Sequence of chain 1.A:
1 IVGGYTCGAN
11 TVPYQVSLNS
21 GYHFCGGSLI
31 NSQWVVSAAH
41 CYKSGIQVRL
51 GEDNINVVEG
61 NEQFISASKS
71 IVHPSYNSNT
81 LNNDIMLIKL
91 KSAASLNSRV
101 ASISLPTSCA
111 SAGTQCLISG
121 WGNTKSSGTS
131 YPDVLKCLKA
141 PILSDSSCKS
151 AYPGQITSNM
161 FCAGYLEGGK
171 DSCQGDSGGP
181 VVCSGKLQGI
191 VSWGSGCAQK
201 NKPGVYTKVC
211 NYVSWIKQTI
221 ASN

Binding-site contacts:
Ligand atom C4 contacts residue SER177 of chain 1.A at 3.9 Å.
Ligand atom C5 contacts residue SO41 of chain 1.C at 3.8 Å.
Ligand atom C3 contacts residue SER172 of chain 1.A at 3.5 Å.
Ligand atom N contacts residue SER172 of chain 1.A at 3.0 Å (h-bond).
Ligand atom C2 contacts residue SER172 of chain 1.A at 3.5 Å.
Ligand atom C4 contacts residue CYS173 of chain 1.A at 3.7 Å (hydrophobic).
Ligand atom C6 contacts residue TRP193 of chain 1.A at 4.4 Å (hydrophobic).
Ligand atom C4 contacts residue SER192 of chain 1.A at 4.5 Å.
Ligand atom C4 contacts residue SO41 of chain 1.C at 4.2 Å.
Ligand atom N1 contacts residue SER172 of chain 1.A at 3.8 Å.
Ligand atom C5 contacts residue GLY194 of chain 1.A at 4.3 Å.
Ligand atom N contacts residue GLY196 of chain 1.A at 4.4 Å.
Ligand atom C4 contacts residue GLN174 of chain 1.A at 4.2 Å.
Ligand atom N contacts residue GLY204 of chain 1.A at 3.6 Å.
Ligand atom C5 contacts residue CYS173 of chain 1.A at 3.8 Å (hydrophobic).
Ligand atom N contacts residue CYS173 of chain 1.A at 4.3 Å.
Ligand atom N1 contacts residue GLY194 of chain 1.A at 3.7 Å.
Ligand atom N1 contacts residue CYS197 of chain 1.A at 4.0 Å.
Ligand atom C6 contacts residue CYS173 of chain 1.A at 4.2 Å (hydrophobic).
Ligand atom N contacts residue TRP193 of chain 1.A at 3.8 Å.
Ligand atom C4 contacts residue VAL191 of chain 1.A at 4.4 Å (hydrophobic).
Ligand atom C5 contacts residue GLN174 of chain 1.A at 3.8 Å.
Ligand atom C6 contacts residue GLY196 of chain 1.A at 3.4 Å.
Ligand atom C3 contacts residue TRP193 of chain 1.A at 4.0 Å (hydrophobic).
Ligand atom C3 contacts residue GLY194 of chain 1.A at 4.3 Å.
Ligand atom C2 contacts residue GLY196 of chain 1.A at 4.2 Å.
Ligand atom N contacts residue GLY194 of chain 1.A at 4.2 Å.
Ligand atom N1 contacts residue GLY196 of chain 1.A at 3.0 Å (h-bond).
Ligand atom C3 contacts residue CYS173 of chain 1.A at 3.9 Å (hydrophobic).
Ligand atom C4 contacts residue TRP193 of chain 1.A at 4.2 Å (hydrophobic).
Ligand atom C3 contacts residue VAL191 of chain 1.A at 3.9 Å (hydrophobic).
Ligand atom C2 contacts residue CYS173 of chain 1.A at 4.0 Å (hydrophobic).
Ligand atom N1 contacts residue CYS173 of chain 1.A at 4.2 Å.
Ligand atom C2 contacts residue TRP193 of chain 1.A at 3.9 Å (hydrophobic).
Ligand atom C6 contacts residue GLN174 of chain 1.A at 4.3 Å.
Ligand atom C6 contacts residue CYS197 of chain 1.A at 4.0 Å (hydrophobic).
Ligand atom N1 contacts residue TRP193 of chain 1.A at 4.1 Å.
Ligand atom C6 contacts residue GLY194 of chain 1.A at 3.9 Å.
Ligand atom N contacts residue ASP171 of chain 1.A at 3.4 Å (salt-bridge).
Ligand atom C2 contacts residue GLY194 of chain 1.A at 3.9 Å.

The small molecule below binds the protein below.
Small molecule (SMILES): Nc1cccc[nH+]1